Sequence of chain 2.A:
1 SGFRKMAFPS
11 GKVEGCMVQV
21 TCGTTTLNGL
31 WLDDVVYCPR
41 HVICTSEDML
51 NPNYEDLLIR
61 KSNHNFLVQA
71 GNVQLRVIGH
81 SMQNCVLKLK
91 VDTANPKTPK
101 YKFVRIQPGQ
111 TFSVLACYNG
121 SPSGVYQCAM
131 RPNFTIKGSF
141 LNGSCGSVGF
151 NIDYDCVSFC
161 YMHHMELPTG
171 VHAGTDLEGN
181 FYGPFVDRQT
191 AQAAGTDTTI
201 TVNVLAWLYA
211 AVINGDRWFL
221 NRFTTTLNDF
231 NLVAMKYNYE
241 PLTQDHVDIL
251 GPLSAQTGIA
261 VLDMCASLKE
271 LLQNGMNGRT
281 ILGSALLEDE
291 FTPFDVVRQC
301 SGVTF

Binding-site contacts:
Ligand atom N2 contacts residue GLU166 of chain 1.A at 3.8 Å.
Ligand atom C8 contacts residue GLU166 of chain 1.A at 3.6 Å.
Ligand atom C7 contacts residue LEU141 of chain 1.A at 4.0 Å (hydrophobic).
Ligand atom N4 contacts residue MET165 of chain 1.A at 3.9 Å.
Ligand atom C13 contacts residue GLN189 of chain 1.A at 3.3 Å.
Ligand atom O1 contacts residue MET165 of chain 1.A at 3.6 Å.
Ligand atom N2 contacts residue CYS145 of chain 1.A at 3.7 Å.
Ligand atom C3 contacts residue HIS41 of chain 1.A at 3.6 Å.
Ligand atom C4 contacts residue HIS41 of chain 1.A at 4.0 Å.
Ligand atom C14 contacts residue MET165 of chain 1.A at 4.0 Å (hydrophobic).
Ligand atom N4 contacts residue GLU166 of chain 1.A at 3.6 Å.
Ligand atom N3 contacts residue CYS145 of chain 1.A at 3.5 Å (h-bond).
Ligand atom C9 contacts residue PHE140 of chain 1.A at 3.8 Å (hydrophobic).
Ligand atom C1 contacts residue ASP187 of chain 1.A at 3.4 Å.
Ligand atom N3 contacts residue MET165 of chain 1.A at 3.6 Å.
Ligand atom C1 contacts residue TYR54 of chain 1.A at 3.8 Å (hydrophobic).
Ligand atom C10 contacts residue ASN142 of chain 1.A at 3.7 Å.
Ligand atom O1 contacts residue GLU166 of chain 1.A at 2.9 Å (salt-bridge).
Ligand atom C11 contacts residue ASN142 of chain 1.A at 3.7 Å.
Ligand atom C8 contacts residue ASN142 of chain 1.A at 3.9 Å.
Ligand atom C5 contacts residue GLU166 of chain 1.A at 3.9 Å.
Ligand atom C1 contacts residue MET49 of chain 1.A at 4.0 Å (hydrophobic).
Ligand atom C6 contacts residue CYS145 of chain 1.A at 3.5 Å (hydrophobic).
Ligand atom C8 contacts residue PHE140 of chain 1.A at 3.3 Å (hydrophobic).
Ligand atom N4 contacts residue HIS163 of chain 1.A at 2.9 Å (h-bond).
Ligand atom C2 contacts residue MET49 of chain 1.A at 4.0 Å (hydrophobic).
Ligand atom C8 contacts residue LEU141 of chain 1.A at 3.6 Å (hydrophobic).
Ligand atom C6 contacts residue HIS164 of chain 1.A at 3.7 Å.
Ligand atom N3 contacts residue HIS163 of chain 1.A at 3.2 Å (h-bond).
Ligand atom N3 contacts residue HIS164 of chain 1.A at 3.8 Å.
Ligand atom C9 contacts residue GLU166 of chain 1.A at 3.7 Å.
Ligand atom C14 contacts residue ARG188 of chain 1.A at 4.0 Å.
Ligand atom C5 contacts residue MET165 of chain 1.A at 3.9 Å (hydrophobic).
Ligand atom N3 contacts residue GLU166 of chain 1.A at 3.4 Å (salt-bridge).
Ligand atom C14 contacts residue GLN189 of chain 1.A at 4.0 Å.
Ligand atom C1 contacts residue ARG188 of chain 1.A at 3.8 Å.
Ligand atom C7 contacts residue GLU166 of chain 1.A at 3.6 Å.
Ligand atom C9 contacts residue ASN142 of chain 1.A at 3.5 Å.
Ligand atom C9 contacts residue LEU141 of chain 1.A at 3.7 Å (hydrophobic).
Ligand atom C5 contacts residue HIS164 of chain 1.A at 3.9 Å.

Sequence of chain 1.A:
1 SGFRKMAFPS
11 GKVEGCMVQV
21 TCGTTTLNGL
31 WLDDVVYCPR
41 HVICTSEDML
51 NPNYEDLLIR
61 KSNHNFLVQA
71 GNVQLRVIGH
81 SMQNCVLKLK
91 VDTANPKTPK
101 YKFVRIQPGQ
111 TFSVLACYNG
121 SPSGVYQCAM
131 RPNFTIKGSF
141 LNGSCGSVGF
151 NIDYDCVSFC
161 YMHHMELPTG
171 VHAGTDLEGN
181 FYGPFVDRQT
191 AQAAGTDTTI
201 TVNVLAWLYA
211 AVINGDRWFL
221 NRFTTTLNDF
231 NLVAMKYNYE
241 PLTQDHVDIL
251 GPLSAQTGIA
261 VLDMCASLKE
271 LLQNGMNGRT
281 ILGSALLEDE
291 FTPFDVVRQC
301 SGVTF

This protein binds this small molecule.
Small molecule (SMILES): CC1CCN(C(=O)Cn2nnc3ccccc32)CC1